Sequence of chain 1.A:
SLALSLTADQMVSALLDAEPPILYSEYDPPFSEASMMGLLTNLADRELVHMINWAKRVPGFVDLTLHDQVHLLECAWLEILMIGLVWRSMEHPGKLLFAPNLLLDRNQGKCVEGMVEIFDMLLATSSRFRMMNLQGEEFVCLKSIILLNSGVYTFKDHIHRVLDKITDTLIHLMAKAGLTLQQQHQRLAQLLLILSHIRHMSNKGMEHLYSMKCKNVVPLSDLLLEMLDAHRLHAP

Binding-site contacts:
Ligand atom CB contacts residue GLU245 of chain 1.A at 3.6 Å.
Ligand atom CG2 contacts residue LEU242 of chain 1.A at 3.9 Å (hydrophobic).
Ligand atom CE contacts residue VAL79 of chain 1.A at 4.0 Å (hydrophobic).
Ligand atom N contacts residue GLU245 of chain 1.A at 2.9 Å (salt-bridge).
Ligand atom CB contacts residue GLU245 of chain 1.A at 3.8 Å.
Ligand atom CB contacts residue LEU75 of chain 1.A at 4.1 Å (hydrophobic).
Ligand atom CA contacts residue GLU245 of chain 1.A at 3.7 Å.
Ligand atom O contacts residue LYS65 of chain 1.A at 3.1 Å (salt-bridge).
Ligand atom CD1 contacts residue VAL79 of chain 1.A at 3.5 Å (hydrophobic).
Ligand atom CD2 contacts residue GLN78 of chain 1.A at 3.7 Å.
Ligand atom NE2 contacts residue LEU75 of chain 1.A at 4.0 Å.
Ligand atom CD2 contacts residue LEU82 of chain 1.A at 3.9 Å (hydrophobic).
Ligand atom CD1 contacts residue ILE61 of chain 1.A at 3.4 Å (hydrophobic).
Ligand atom O contacts residue ILE61 of chain 1.A at 3.4 Å.
Ligand atom CD1 contacts residue ASP241 of chain 1.A at 3.6 Å.
Ligand atom C contacts residue LYS65 of chain 1.A at 3.3 Å.
Ligand atom CD contacts residue GLU83 of chain 1.A at 3.5 Å.
Ligand atom C contacts residue ILE61 of chain 1.A at 3.8 Å (hydrophobic).
Ligand atom NZ contacts residue GLU83 of chain 1.A at 3.0 Å (salt-bridge).
Ligand atom CD2 contacts residue VAL79 of chain 1.A at 3.8 Å (hydrophobic).
Ligand atom CB contacts residue ILE61 of chain 1.A at 3.6 Å (hydrophobic).
Ligand atom CG1 contacts residue GLU245 of chain 1.A at 3.9 Å.
Ligand atom CB contacts residue LEU242 of chain 1.A at 4.0 Å (hydrophobic).
Ligand atom CG contacts residue LEU75 of chain 1.A at 3.9 Å (hydrophobic).
Ligand atom CD2 contacts residue MET246 of chain 1.A at 3.9 Å (hydrophobic).
Ligand atom NZ contacts residue VAL79 of chain 1.A at 4.1 Å.
Ligand atom CA contacts residue GLU245 of chain 1.A at 3.5 Å.
Ligand atom N contacts residue GLU245 of chain 1.A at 3.8 Å.
Ligand atom CE1 contacts residue VAL79 of chain 1.A at 3.7 Å (hydrophobic).
Ligand atom CG contacts residue GLU245 of chain 1.A at 4.0 Å.
Ligand atom ND1 contacts residue VAL79 of chain 1.A at 3.4 Å.
Ligand atom ND1 contacts residue LEU75 of chain 1.A at 4.0 Å.
Ligand atom CE contacts residue GLU83 of chain 1.A at 3.4 Å.
Ligand atom CD2 contacts residue ILE61 of chain 1.A at 3.5 Å (hydrophobic).
Ligand atom CD1 contacts residue GLU245 of chain 1.A at 3.3 Å.
Ligand atom O contacts residue LYS65 of chain 1.A at 3.3 Å.
Ligand atom C contacts residue GLU245 of chain 1.A at 3.6 Å.
Ligand atom CD2 contacts residue GLU83 of chain 1.A at 3.6 Å.
Ligand atom CD1 contacts residue LEU242 of chain 1.A at 3.8 Å (hydrophobic).
Ligand atom CD2 contacts residue LEU242 of chain 1.A at 3.7 Å (hydrophobic).

The protein below binds the small molecule below.
Small molecule (SMILES): CC[C@H](C)[C@H](NC(=O)[C@@H](N)CCCCN)C(=O)N[C@@H](CC(C)C)C(=O)N[C@@H](Cc1cnc[nH]1)C(=O)N[C@@H](CCCN=C(N)N)C(=O)N[C@@H](CC(C)C)C(=O)N[C@@H](CC(C)C)C(=O)N[C@@H](CCC(N)=O)C(=O)N[C@H](C=O)CC(=O)O